The small molecule below binds the protein below.
Small molecule (SMILES): C[C@@H](O)[C@H](N)C(=O)O

Sequence of chain 1.B:
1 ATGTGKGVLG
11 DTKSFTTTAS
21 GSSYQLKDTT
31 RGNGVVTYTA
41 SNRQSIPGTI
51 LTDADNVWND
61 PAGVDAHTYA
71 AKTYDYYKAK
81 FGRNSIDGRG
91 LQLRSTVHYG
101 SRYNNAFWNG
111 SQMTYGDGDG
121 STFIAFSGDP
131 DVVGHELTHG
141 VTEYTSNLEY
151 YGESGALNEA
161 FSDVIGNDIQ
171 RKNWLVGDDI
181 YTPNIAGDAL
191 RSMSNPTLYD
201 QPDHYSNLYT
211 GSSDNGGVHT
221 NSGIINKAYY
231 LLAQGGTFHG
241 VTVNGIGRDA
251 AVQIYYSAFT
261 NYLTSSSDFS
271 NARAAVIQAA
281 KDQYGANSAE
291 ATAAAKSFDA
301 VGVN

Binding-site contacts:
Ligand atom C contacts residue HIS135 of chain 1.B at 4.5 Å.
Ligand atom C contacts residue HIS219 of chain 1.B at 4.1 Å.
Ligand atom C contacts residue LEU190 of chain 1.B at 4.4 Å (hydrophobic).
Ligand atom C contacts residue ASN105 of chain 1.B at 4.3 Å.
Ligand atom O contacts residue HIS219 of chain 1.B at 3.7 Å.
Ligand atom O contacts residue LEU190 of chain 1.B at 4.1 Å.
Ligand atom N contacts residue ASN105 of chain 1.B at 3.1 Å (h-bond).
Ligand atom CB contacts residue ASN105 of chain 1.B at 4.5 Å.
Ligand atom OG1 contacts residue LYS1 of chain 1.N at 4.2 Å.
Ligand atom CG2 contacts residue LEU190 of chain 1.B at 3.9 Å (hydrophobic).
Ligand atom CB contacts residue LEU190 of chain 1.B at 4.5 Å (hydrophobic).
Ligand atom OG1 contacts residue ARG191 of chain 1.B at 3.8 Å.
Ligand atom CA contacts residue HIS135 of chain 1.B at 3.9 Å.
Ligand atom CA contacts residue ASN105 of chain 1.B at 4.1 Å.
Ligand atom CA contacts residue ALA106 of chain 1.B at 4.4 Å (hydrophobic).
Ligand atom CA contacts residue GLU136 of chain 1.B at 3.1 Å.
Ligand atom N contacts residue GLU136 of chain 1.B at 2.7 Å (salt-bridge).
Ligand atom OG1 contacts residue LEU190 of chain 1.B at 3.9 Å.
Ligand atom CG2 contacts residue ASN105 of chain 1.B at 3.8 Å.
Ligand atom O contacts residue HIS135 of chain 1.B at 4.2 Å.
Ligand atom C contacts residue ARG191 of chain 1.B at 4.1 Å.
Ligand atom O contacts residue ARG191 of chain 1.B at 3.0 Å (salt-bridge).
Ligand atom CB contacts residue VAL132 of chain 1.B at 4.1 Å (hydrophobic).
Ligand atom OG1 contacts residue VAL132 of chain 1.B at 4.1 Å.
Ligand atom O contacts residue LYS1 of chain 1.N at 2.2 Å (salt-bridge).
Ligand atom CB contacts residue GLU136 of chain 1.B at 3.2 Å.
Ligand atom OG1 contacts residue GLU136 of chain 1.B at 4.2 Å.
Ligand atom N contacts residue ALA106 of chain 1.B at 3.0 Å (h-bond).
Ligand atom CG2 contacts residue PHE126 of chain 1.B at 3.6 Å (hydrophobic).
Ligand atom N contacts residue LYS1 of chain 1.N at 2.8 Å (salt-bridge).
Ligand atom CA contacts residue LYS1 of chain 1.N at 2.5 Å.
Ligand atom OG1 contacts residue HIS135 of chain 1.B at 4.3 Å.
Ligand atom CG2 contacts residue LYS1 of chain 1.N at 3.3 Å.
Ligand atom CG2 contacts residue GLU136 of chain 1.B at 4.2 Å.
Ligand atom C contacts residue LYS1 of chain 1.N at 1.4 Å.
Ligand atom CB contacts residue LYS1 of chain 1.N at 3.4 Å.
Ligand atom CG2 contacts residue VAL132 of chain 1.B at 4.5 Å (hydrophobic).